Sequence of chain 24.A:
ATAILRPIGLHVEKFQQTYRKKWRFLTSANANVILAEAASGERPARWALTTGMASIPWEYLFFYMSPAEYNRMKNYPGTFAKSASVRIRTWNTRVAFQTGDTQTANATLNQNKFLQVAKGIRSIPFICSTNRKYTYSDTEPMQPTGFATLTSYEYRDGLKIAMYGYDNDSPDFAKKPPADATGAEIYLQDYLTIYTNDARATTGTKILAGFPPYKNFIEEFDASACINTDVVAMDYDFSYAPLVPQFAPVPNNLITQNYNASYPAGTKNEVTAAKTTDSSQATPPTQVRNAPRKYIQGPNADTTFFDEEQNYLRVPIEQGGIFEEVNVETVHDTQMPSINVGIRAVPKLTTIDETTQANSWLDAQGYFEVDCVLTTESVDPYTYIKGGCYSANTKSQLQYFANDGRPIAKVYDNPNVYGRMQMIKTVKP

Binding-site contacts:
Ligand atom N4 contacts residue LYS379 of chain 18.A at 3.0 Å (salt-bridge).
Ligand atom N2 contacts residue DC1 of chain 18.C at 2.8 Å (h-bond).
Ligand atom C5 contacts residue LYS186 of chain 24.A at 3.6 Å.
Ligand atom C5 contacts residue ARG170 of chain 17.A at 3.1 Å.
Ligand atom C4 contacts residue LYS186 of chain 24.A at 3.6 Å.
Ligand atom N1 contacts residue PRO171 of chain 17.A at 3.8 Å.
Ligand atom C4 contacts residue ILE172 of chain 17.A at 3.5 Å (hydrophobic).
Ligand atom N1 contacts residue ARG170 of chain 17.A at 2.5 Å (salt-bridge).
Ligand atom C4 contacts residue LYS379 of chain 18.A at 3.9 Å.
Ligand atom N4 contacts residue ASN380 of chain 18.A at 3.1 Å (h-bond).
Ligand atom C2 contacts residue DC1 of chain 18.C at 3.5 Å.
Ligand atom N1 contacts residue DC1 of chain 18.C at 2.9 Å (h-bond).
Ligand atom OP1 contacts residue ARG251 of chain 24.A at 3.4 Å (salt-bridge).
Ligand atom O6 contacts residue DC1 of chain 18.C at 2.9 Å (h-bond).
Ligand atom O6 contacts residue ARG170 of chain 17.A at 0.9 Å (salt-bridge).
Ligand atom O2 contacts residue LYS185 of chain 24.A at 3.7 Å.
Ligand atom N3 contacts residue LYS186 of chain 24.A at 3.5 Å.
Ligand atom N4 contacts residue ILE172 of chain 17.A at 3.7 Å.
Ligand atom C2 contacts residue ARG170 of chain 17.A at 3.9 Å.
Ligand atom OP1 contacts residue ARG184 of chain 24.A at 2.5 Å (salt-bridge).
Ligand atom C2 contacts residue PRO171 of chain 17.A at 3.6 Å (hydrophobic).
Ligand atom N7 contacts residue ARG170 of chain 17.A at 3.8 Å.
Ligand atom O2 contacts residue ARG184 of chain 24.A at 3.7 Å.
Ligand atom C4' contacts residue ARG184 of chain 24.A at 3.4 Å.
Ligand atom N4 contacts residue LEU169 of chain 17.A at 3.9 Å.
Ligand atom O5' contacts residue ARG184 of chain 24.A at 2.3 Å (salt-bridge).
Ligand atom N2 contacts residue ILE172 of chain 17.A at 3.6 Å.
Ligand atom C2 contacts residue ILE172 of chain 17.A at 3.8 Å (hydrophobic).
Ligand atom N3 contacts residue ILE172 of chain 17.A at 3.5 Å.
Ligand atom C5' contacts residue ARG184 of chain 24.A at 3.4 Å.
Ligand atom C6 contacts residue DC1 of chain 18.C at 3.5 Å.
Ligand atom O3' contacts residue ARG184 of chain 24.A at 3.1 Å (salt-bridge).
Ligand atom N4 contacts residue LYS186 of chain 24.A at 3.9 Å.
Ligand atom O4' contacts residue ASP535 of chain 24.A at 3.7 Å.
Ligand atom C6 contacts residue LYS186 of chain 24.A at 3.7 Å.
Ligand atom C5' contacts residue ARG251 of chain 24.A at 3.8 Å.
Ligand atom P contacts residue ARG184 of chain 24.A at 2.8 Å.
Ligand atom N2 contacts residue PRO171 of chain 17.A at 2.9 Å (h-bond).
Ligand atom C4' contacts residue ARG251 of chain 24.A at 3.8 Å.
Ligand atom C6 contacts residue ARG170 of chain 17.A at 1.9 Å.

Sequence of chain 17.A:
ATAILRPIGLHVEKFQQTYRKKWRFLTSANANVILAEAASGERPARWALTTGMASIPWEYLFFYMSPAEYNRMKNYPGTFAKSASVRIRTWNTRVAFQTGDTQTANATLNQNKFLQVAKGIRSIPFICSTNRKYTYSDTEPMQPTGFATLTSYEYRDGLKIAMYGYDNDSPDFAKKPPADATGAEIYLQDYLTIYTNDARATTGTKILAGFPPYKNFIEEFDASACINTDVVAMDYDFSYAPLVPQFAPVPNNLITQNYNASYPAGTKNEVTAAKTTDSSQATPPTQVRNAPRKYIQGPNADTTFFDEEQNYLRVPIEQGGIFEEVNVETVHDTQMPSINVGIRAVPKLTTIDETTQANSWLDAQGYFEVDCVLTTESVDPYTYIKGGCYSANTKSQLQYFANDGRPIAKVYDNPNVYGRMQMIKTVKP

Sequence of chain 18.A:
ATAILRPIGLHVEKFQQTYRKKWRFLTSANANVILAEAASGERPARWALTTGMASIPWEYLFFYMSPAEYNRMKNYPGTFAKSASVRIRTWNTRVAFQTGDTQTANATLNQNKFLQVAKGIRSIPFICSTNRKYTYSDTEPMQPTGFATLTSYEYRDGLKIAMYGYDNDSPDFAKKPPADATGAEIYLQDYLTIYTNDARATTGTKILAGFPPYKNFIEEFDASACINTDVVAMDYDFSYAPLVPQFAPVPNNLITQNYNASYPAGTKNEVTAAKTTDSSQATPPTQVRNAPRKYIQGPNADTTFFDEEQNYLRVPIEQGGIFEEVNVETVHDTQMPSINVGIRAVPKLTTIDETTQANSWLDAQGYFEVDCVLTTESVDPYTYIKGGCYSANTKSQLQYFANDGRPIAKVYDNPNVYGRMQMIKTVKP

The small molecule below binds the protein below.
Small molecule (SMILES): Nc1ccn([C@H]2C[C@H](O[P](=O)(O)OC[C@H]3O[C@@H](n4cnc5c(=O)nc(N)[nH]c54)C[C@@H]3O)[C@@H](COP(=O)=O)O2)c(=O)n1